A small-molecule ligand and the protein it binds are described below.
Small molecule (SMILES): Nc1ncnc2c1ncn2[C@@H]1O[C@H](CO[P](=O)(O)O[C@H]2[C@@H](O)[C@H](n3cnc4c(N)ncnc43)O[C@@H]2CO[P](=O)(O)O[C@H]2[C@@H](O)[C@H](n3cnc4c(N)ncnc43)O[C@@H]2COP(=O)(O)O)[C@@H](O)[C@H]1O

Binding-site contacts:
Ligand atom C6 contacts residue U3 of chain 2.C at 3.3 Å.
Ligand atom N1 contacts residue U1 of chain 2.C at 2.8 Å (h-bond).
Ligand atom N1 contacts residue U2 of chain 2.C at 3.5 Å (h-bond).
Ligand atom N1 contacts residue U3 of chain 2.C at 2.7 Å (h-bond).
Ligand atom C4 contacts residue U2 of chain 2.C at 4.3 Å.
Ligand atom C2 contacts residue U1 of chain 2.C at 3.5 Å.
Ligand atom C2 contacts residue U3 of chain 2.C at 3.0 Å.
Ligand atom C2 contacts residue U2 of chain 2.C at 3.2 Å.
Ligand atom N6 contacts residue U1 of chain 2.C at 2.8 Å (h-bond).
Ligand atom C6 contacts residue U2 of chain 2.C at 4.1 Å.
Ligand atom C6 contacts residue U1 of chain 2.C at 3.6 Å.
Ligand atom N6 contacts residue U2 of chain 2.C at 4.2 Å.
Ligand atom N3 contacts residue U2 of chain 2.C at 3.7 Å.
Ligand atom N3 contacts residue U3 of chain 2.C at 4.2 Å.
Ligand atom N6 contacts residue U3 of chain 2.C at 3.0 Å (h-bond).